A protein and the small-molecule ligand that binds it are described below.
Small molecule (SMILES): [H]/N=C(\N)c1ccc2cc(C#Cc3ccc4c(c3)CCNC4)ccc2c1

Binding-site contacts:
Ligand atom C21 contacts residue SIN1 of chain 1.C at 3.9 Å.
Ligand atom N2 contacts residue GLY219 of chain 1.A at 3.8 Å.
Ligand atom C6 contacts residue SIN1 of chain 1.C at 3.9 Å.
Ligand atom C1 contacts residue ASP192 of chain 1.A at 3.6 Å.
Ligand atom C14 contacts residue SIN1 of chain 1.C at 3.6 Å.
Ligand atom C3 contacts residue TRP218 of chain 1.A at 3.6 Å (hydrophobic).
Ligand atom C16 contacts residue SIN1 of chain 1.C at 3.8 Å.
Ligand atom N1 contacts residue GLY229 of chain 1.A at 3.3 Å.
Ligand atom C20 contacts residue HIS46 of chain 1.A at 3.5 Å.
Ligand atom C22 contacts residue SIN1 of chain 1.C at 3.7 Å.
Ligand atom C1 contacts residue SER193 of chain 1.A at 3.3 Å.
Ligand atom N1 contacts residue SER193 of chain 1.A at 2.9 Å (h-bond).
Ligand atom C11 contacts residue GLY221 of chain 1.A at 3.4 Å.
Ligand atom N2 contacts residue ASP192 of chain 1.A at 2.9 Å (salt-bridge).
Ligand atom C15 contacts residue SIN1 of chain 1.C at 3.5 Å.
Ligand atom C11 contacts residue CYS222 of chain 1.A at 3.7 Å (hydrophobic).
Ligand atom C10 contacts residue GLN195 of chain 1.A at 3.8 Å.
Ligand atom C18 contacts residue ASP50 of chain 1.A at 3.4 Å.
Ligand atom C9 contacts residue GLN195 of chain 1.A at 3.8 Å.
Ligand atom N2 contacts residue SER193 of chain 1.A at 3.7 Å.
Ligand atom C3 contacts residue SER193 of chain 1.A at 3.9 Å.
Ligand atom C6 contacts residue SER198 of chain 1.A at 3.4 Å.
Ligand atom C7 contacts residue GLN195 of chain 1.A at 3.8 Å.
Ligand atom C12 contacts residue SIN1 of chain 1.C at 3.8 Å.
Ligand atom C8 contacts residue GLN195 of chain 1.A at 3.6 Å.
Ligand atom C11 contacts residue GLY219 of chain 1.A at 3.9 Å.
Ligand atom C19 contacts residue ASP50 of chain 1.A at 3.5 Å.
Ligand atom C4 contacts residue SER198 of chain 1.A at 3.9 Å.
Ligand atom C13 contacts residue SIN1 of chain 1.C at 3.6 Å.
Ligand atom C22 contacts residue HIS46 of chain 1.A at 3.6 Å.
Ligand atom C4 contacts residue TRP218 of chain 1.A at 3.8 Å (hydrophobic).
Ligand atom N3 contacts residue ASP50 of chain 1.A at 2.8 Å (salt-bridge).
Ligand atom C2 contacts residue SER193 of chain 1.A at 3.8 Å.
Ligand atom N1 contacts residue ASP192 of chain 1.A at 3.1 Å (salt-bridge).
Ligand atom C19 contacts residue HIS46 of chain 1.A at 3.6 Å.
Ligand atom C12 contacts residue GLN195 of chain 1.A at 3.9 Å.
Ligand atom C2 contacts residue GLY219 of chain 1.A at 3.9 Å.
Ligand atom C4 contacts residue VAL216 of chain 1.A at 3.9 Å (hydrophobic).
Ligand atom N2 contacts residue GLY221 of chain 1.A at 2.9 Å (h-bond).
Ligand atom N2 contacts residue CYS222 of chain 1.A at 3.8 Å.

Sequence of chain 1.A:
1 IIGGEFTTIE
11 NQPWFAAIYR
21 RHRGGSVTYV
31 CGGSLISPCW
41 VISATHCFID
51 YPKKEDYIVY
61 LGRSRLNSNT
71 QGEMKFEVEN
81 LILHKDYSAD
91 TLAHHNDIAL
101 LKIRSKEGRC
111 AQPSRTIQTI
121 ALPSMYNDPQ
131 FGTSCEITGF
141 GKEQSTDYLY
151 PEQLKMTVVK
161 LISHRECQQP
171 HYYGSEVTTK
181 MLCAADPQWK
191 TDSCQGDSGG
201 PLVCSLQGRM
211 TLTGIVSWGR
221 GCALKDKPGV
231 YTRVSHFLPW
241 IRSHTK